The protein below binds the small molecule below.
Small molecule (SMILES): Cc1cn([C@H]2C[C@H](O[P](=O)(O)OC[C@H]3O[C@@H](n4ccc(N)nc4=O)C[C@@H]3O[P](=O)(O)OC[C@H]3O[C@@H](n4cnc5c(=O)nc(N)[nH]c54)C[C@@H]3O[P](=O)(O)OC[C@H]3O[C@@H](n4cnc5c(=O)nc(N)[nH]c54)C[C@@H]3O)[C@@H](CO[P](=O)(O)O[C@H]3C[C@H](n4cnc5c(=O)nc(N)[nH]c54)O[C@@H]3COP(=O)(O)O)O2)c(=O)[nH]c1=O

Binding-site contacts:
Ligand atom OP1 contacts residue PRO63 of chain 1.A at 3.7 Å.
Ligand atom OP1 contacts residue GLY64 of chain 1.A at 2.9 Å (h-bond).
Ligand atom OP1 contacts residue ILE69 of chain 1.A at 3.1 Å (h-bond).
Ligand atom OP1 contacts residue LEU62 of chain 1.A at 3.8 Å.
Ligand atom OP1 contacts residue VAL65 of chain 1.A at 3.8 Å.
Ligand atom O6 contacts residue HIS34 of chain 1.A at 3.9 Å.
Ligand atom C4' contacts residue GLY64 of chain 1.A at 3.2 Å.
Ligand atom C5' contacts residue TYR39 of chain 1.A at 3.5 Å (hydrophobic).
Ligand atom C3' contacts residue GLY66 of chain 1.A at 3.8 Å.
Ligand atom OP2 contacts residue NA1 of chain 1.L at 3.6 Å.
Ligand atom OP2 contacts residue LYS68 of chain 1.A at 3.2 Å.
Ligand atom C5 contacts residue MN1 of chain 1.Q at 3.7 Å.
Ligand atom P contacts residue LYS35 of chain 1.A at 3.6 Å.
Ligand atom P contacts residue GLY64 of chain 1.A at 3.9 Å.
Ligand atom N7 contacts residue LYS35 of chain 1.A at 3.9 Å.
Ligand atom O3' contacts residue ILE69 of chain 1.A at 3.8 Å.
Ligand atom O5' contacts residue GLY66 of chain 1.A at 3.6 Å.
Ligand atom O3' contacts residue GLY64 of chain 1.A at 3.4 Å.
Ligand atom OP1 contacts residue THR67 of chain 1.A at 3.7 Å.
Ligand atom OP3 contacts residue LYS35 of chain 1.A at 2.6 Å (salt-bridge).
Ligand atom P contacts residue GLY66 of chain 1.A at 3.6 Å.
Ligand atom OP2 contacts residue THR67 of chain 1.A at 3.8 Å.
Ligand atom OP1 contacts residue NA1 of chain 1.L at 2.8 Å (h-bond).
Ligand atom N7 contacts residue MN1 of chain 1.Q at 2.6 Å.
Ligand atom OP2 contacts residue LYS35 of chain 1.A at 3.5 Å (salt-bridge).
Ligand atom C2' contacts residue MN1 of chain 1.Q at 3.6 Å.
Ligand atom C8 contacts residue LYS35 of chain 1.A at 3.9 Å.
Ligand atom OP1 contacts residue GLY66 of chain 1.A at 2.7 Å (h-bond).
Ligand atom O4' contacts residue ALA38 of chain 1.A at 3.6 Å.
Ligand atom C5' contacts residue GLY64 of chain 1.A at 3.2 Å.
Ligand atom N3 contacts residue ALA38 of chain 1.A at 3.8 Å.
Ligand atom OP1 contacts residue LYS68 of chain 1.A at 3.6 Å.
Ligand atom O3' contacts residue VAL65 of chain 1.A at 3.8 Å.
Ligand atom OP1 contacts residue LYS68 of chain 1.A at 3.8 Å.
Ligand atom P contacts residue NA1 of chain 1.L at 3.6 Å.
Ligand atom OP2 contacts residue VAL65 of chain 1.A at 3.9 Å.
Ligand atom C5' contacts residue GLY66 of chain 1.A at 3.5 Å.
Ligand atom C8 contacts residue MN1 of chain 1.Q at 3.5 Å.
Ligand atom O5' contacts residue LYS35 of chain 1.A at 3.5 Å.
Ligand atom OP2 contacts residue GLY66 of chain 1.A at 3.8 Å.

Sequence of chain 1.A:
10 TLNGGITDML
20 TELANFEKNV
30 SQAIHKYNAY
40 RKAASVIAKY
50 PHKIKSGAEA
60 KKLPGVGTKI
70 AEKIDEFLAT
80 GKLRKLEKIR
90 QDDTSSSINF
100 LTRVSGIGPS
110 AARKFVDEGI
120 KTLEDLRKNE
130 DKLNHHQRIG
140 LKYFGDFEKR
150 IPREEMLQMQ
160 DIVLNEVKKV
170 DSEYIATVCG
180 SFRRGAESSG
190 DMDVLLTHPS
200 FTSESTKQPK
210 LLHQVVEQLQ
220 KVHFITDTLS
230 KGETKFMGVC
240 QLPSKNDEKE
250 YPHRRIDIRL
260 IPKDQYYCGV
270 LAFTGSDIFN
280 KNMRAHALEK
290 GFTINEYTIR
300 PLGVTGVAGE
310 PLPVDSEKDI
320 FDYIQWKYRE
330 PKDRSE